The small molecule below binds the protein below.
Small molecule (SMILES): CCCCO[C@]1(C(=O)O)C[C@H](O)[C@@H](NC(C)=O)[C@H]([C@H](O)[C@H](O)CO)O1

Sequence of chain 27.A:
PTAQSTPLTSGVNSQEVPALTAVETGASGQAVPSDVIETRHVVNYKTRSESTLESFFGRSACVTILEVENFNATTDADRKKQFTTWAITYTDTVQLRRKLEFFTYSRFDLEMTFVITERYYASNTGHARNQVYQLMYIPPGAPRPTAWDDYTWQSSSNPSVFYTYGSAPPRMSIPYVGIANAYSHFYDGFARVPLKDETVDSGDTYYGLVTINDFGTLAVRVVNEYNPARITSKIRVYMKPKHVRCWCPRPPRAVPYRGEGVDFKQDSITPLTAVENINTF

Binding-site contacts:
Ligand atom O1A contacts residue SER147 of chain 27.A at 3.1 Å (h-bond).
Ligand atom N5 contacts residue TYR145 of chain 27.A at 2.6 Å (h-bond).
Ligand atom C7 contacts residue TYR145 of chain 27.A at 3.9 Å (hydrophobic).
Ligand atom O4 contacts residue TYR145 of chain 27.A at 4.1 Å.
Ligand atom O8 contacts residue ALA146 of chain 27.A at 3.4 Å.
Ligand atom C4 contacts residue TYR250 of chain 26.A at 4.3 Å (hydrophobic).
Ligand atom C11 contacts residue TYR250 of chain 26.A at 3.1 Å (hydrophobic).
Ligand atom O4 contacts residue ASN251 of chain 26.A at 4.3 Å.
Ligand atom C4 contacts residue TYR145 of chain 27.A at 3.6 Å (hydrophobic).
Ligand atom O9 contacts residue TYR145 of chain 27.A at 4.3 Å.
Ligand atom C4 contacts residue PRO252 of chain 26.A at 4.3 Å (hydrophobic).
Ligand atom C1 contacts residue ALA146 of chain 27.A at 4.0 Å (hydrophobic).
Ligand atom C1 contacts residue SER147 of chain 27.A at 3.6 Å.
Ligand atom O1B contacts residue ALA146 of chain 27.A at 4.3 Å.
Ligand atom C10 contacts residue TYR145 of chain 27.A at 3.6 Å (hydrophobic).
Ligand atom C3 contacts residue PRO252 of chain 26.A at 4.3 Å (hydrophobic).
Ligand atom C11 contacts residue ARG143 of chain 27.A at 3.9 Å.
Ligand atom C6 contacts residue ALA146 of chain 27.A at 4.3 Å (hydrophobic).
Ligand atom C8 contacts residue ALA146 of chain 27.A at 4.4 Å (hydrophobic).
Ligand atom C1 contacts residue PRO252 of chain 26.A at 4.1 Å (hydrophobic).
Ligand atom C9 contacts residue TYR145 of chain 27.A at 4.2 Å (hydrophobic).
Ligand atom C10 contacts residue TYR250 of chain 26.A at 2.9 Å (hydrophobic).
Ligand atom O1A contacts residue ASN148 of chain 27.A at 4.5 Å.
Ligand atom O4 contacts residue TYR250 of chain 26.A at 3.0 Å.
Ligand atom O4 contacts residue PRO252 of chain 26.A at 4.0 Å.
Ligand atom C6 contacts residue TYR145 of chain 27.A at 3.4 Å (hydrophobic).
Ligand atom O1B contacts residue SER147 of chain 27.A at 2.6 Å (h-bond).
Ligand atom C11 contacts residue TYR145 of chain 27.A at 3.8 Å (hydrophobic).
Ligand atom C5 contacts residue TYR145 of chain 27.A at 3.4 Å (hydrophobic).
Ligand atom O10 contacts residue TYR250 of chain 26.A at 2.3 Å (h-bond).
Ligand atom O1B contacts residue PRO252 of chain 26.A at 3.4 Å.
Ligand atom O10 contacts residue ASN96 of chain 26.A at 4.3 Å.
Ligand atom O1A contacts residue ALA146 of chain 27.A at 3.2 Å.
Ligand atom N5 contacts residue TYR250 of chain 26.A at 3.9 Å.

Sequence of chain 26.A:
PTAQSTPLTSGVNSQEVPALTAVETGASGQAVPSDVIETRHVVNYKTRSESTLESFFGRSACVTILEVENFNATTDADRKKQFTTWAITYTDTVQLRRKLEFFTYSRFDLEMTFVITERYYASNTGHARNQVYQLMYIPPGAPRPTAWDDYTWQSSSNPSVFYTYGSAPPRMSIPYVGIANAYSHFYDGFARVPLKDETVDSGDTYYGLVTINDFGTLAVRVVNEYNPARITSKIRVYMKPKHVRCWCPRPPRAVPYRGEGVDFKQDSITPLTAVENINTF